The small molecule below binds the protein below.
Small molecule (SMILES): Cc1cc(N)nc(C[C@@H]2CNC[C@@H]2OCCN[C@@H](C)Cc2cccc(F)c2)c1

Sequence of chain 1.A:
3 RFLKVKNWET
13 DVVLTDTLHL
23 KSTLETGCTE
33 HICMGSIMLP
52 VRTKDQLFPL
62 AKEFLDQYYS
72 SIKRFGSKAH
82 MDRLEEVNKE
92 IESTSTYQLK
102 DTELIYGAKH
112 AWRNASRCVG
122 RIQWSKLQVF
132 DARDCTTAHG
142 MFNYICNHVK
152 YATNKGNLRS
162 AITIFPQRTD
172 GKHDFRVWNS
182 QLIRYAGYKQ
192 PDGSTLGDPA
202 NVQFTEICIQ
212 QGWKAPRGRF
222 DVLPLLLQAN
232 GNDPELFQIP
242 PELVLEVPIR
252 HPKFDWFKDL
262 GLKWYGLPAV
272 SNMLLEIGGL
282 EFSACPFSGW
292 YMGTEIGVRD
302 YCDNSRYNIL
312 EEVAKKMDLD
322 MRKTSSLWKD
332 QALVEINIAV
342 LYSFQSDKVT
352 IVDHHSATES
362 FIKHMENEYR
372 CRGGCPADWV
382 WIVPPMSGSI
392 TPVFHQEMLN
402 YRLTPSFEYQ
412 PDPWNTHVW

Sequence of chain 1.B:
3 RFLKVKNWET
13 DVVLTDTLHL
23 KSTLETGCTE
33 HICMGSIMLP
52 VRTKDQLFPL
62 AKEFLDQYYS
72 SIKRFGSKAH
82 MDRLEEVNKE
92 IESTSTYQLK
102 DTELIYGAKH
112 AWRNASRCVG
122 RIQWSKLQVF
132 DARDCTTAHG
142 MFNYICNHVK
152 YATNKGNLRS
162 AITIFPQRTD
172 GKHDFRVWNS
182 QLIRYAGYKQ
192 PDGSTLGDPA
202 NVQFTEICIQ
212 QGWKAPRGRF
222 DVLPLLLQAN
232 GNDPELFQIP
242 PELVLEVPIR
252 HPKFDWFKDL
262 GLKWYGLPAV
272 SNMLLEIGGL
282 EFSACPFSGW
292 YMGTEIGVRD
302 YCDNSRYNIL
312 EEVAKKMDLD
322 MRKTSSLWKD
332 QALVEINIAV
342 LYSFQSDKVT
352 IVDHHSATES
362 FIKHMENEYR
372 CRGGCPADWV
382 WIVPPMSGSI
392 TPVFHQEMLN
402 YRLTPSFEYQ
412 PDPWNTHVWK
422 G

Binding-site contacts:
Ligand atom C23 contacts residue GLU296 of chain 1.B at 3.3 Å.
Ligand atom C04 contacts residue TYR410 of chain 1.B at 3.8 Å (hydrophobic).
Ligand atom N01 contacts residue HEM1 of chain 1.H at 2.6 Å (h-bond).
Ligand atom O09 contacts residue HEM1 of chain 1.H at 3.3 Å (h-bond).
Ligand atom C2' contacts residue H4B1 of chain 1.I at 3.8 Å.
Ligand atom C24 contacts residue HEM1 of chain 1.H at 3.5 Å.
Ligand atom C22 contacts residue HEM1 of chain 1.H at 3.8 Å.
Ligand atom N02 contacts residue ARG118 of chain 1.B at 3.5 Å (salt-bridge).
Ligand atom C02 contacts residue HEM1 of chain 1.H at 3.5 Å.
Ligand atom C15 contacts residue VAL271 of chain 1.B at 3.7 Å (hydrophobic).
Ligand atom C15 contacts residue HEM1 of chain 1.H at 3.7 Å.
Ligand atom F25 contacts residue PRO269 of chain 1.B at 3.7 Å.
Ligand atom C2' contacts residue HEM1 of chain 1.H at 3.5 Å.
Ligand atom F25 contacts residue HEM1 of chain 1.H at 3.5 Å.
Ligand atom C06 contacts residue HEM1 of chain 1.H at 3.5 Å.
Ligand atom C24 contacts residue PRO269 of chain 1.B at 3.7 Å (hydrophobic).
Ligand atom C03 contacts residue TYR410 of chain 1.B at 3.5 Å (hydrophobic).
Ligand atom C02 contacts residue TYR410 of chain 1.B at 3.6 Å (hydrophobic).
Ligand atom N1' contacts residue HEM1 of chain 1.H at 2.8 Å (h-bond).
Ligand atom F25 contacts residue GLY290 of chain 1.B at 3.0 Å.
Ligand atom C04 contacts residue MET40 of chain 1.B at 3.9 Å (hydrophobic).
Ligand atom C5' contacts residue H4B1 of chain 1.I at 3.4 Å.
Ligand atom C5' contacts residue HEM1 of chain 1.H at 3.3 Å.
Ligand atom C13 contacts residue GLU296 of chain 1.B at 3.4 Å.
Ligand atom C07 contacts residue TRP10 of chain 1.A at 3.7 Å (hydrophobic).
Ligand atom C13 contacts residue HEM1 of chain 1.H at 3.8 Å.
Ligand atom C11 contacts residue HEM1 of chain 1.H at 3.8 Å.
Ligand atom C08 contacts residue HEM1 of chain 1.H at 3.5 Å.
Ligand atom C23 contacts residue TRP291 of chain 1.B at 3.4 Å (hydrophobic).
Ligand atom N1' contacts residue H4B1 of chain 1.I at 2.8 Å (h-bond).
Ligand atom C10 contacts residue GLN182 of chain 1.B at 3.7 Å.
Ligand atom C24 contacts residue TRP291 of chain 1.B at 3.4 Å (hydrophobic).
Ligand atom N02 contacts residue HEM1 of chain 1.H at 2.8 Å (h-bond).
Ligand atom C5' contacts residue TRP382 of chain 1.B at 3.3 Å (hydrophobic).
Ligand atom C10 contacts residue HEM1 of chain 1.H at 3.6 Å.
Ligand atom C11 contacts residue GLN182 of chain 1.B at 3.3 Å.
Ligand atom N12 contacts residue HEM1 of chain 1.H at 2.9 Å (h-bond).
Ligand atom C22 contacts residue GLU296 of chain 1.B at 3.0 Å.
Ligand atom C23 contacts residue HEM1 of chain 1.H at 3.5 Å.
Ligand atom F25 contacts residue SER289 of chain 1.B at 3.5 Å.